Sequence of chain 1.B:
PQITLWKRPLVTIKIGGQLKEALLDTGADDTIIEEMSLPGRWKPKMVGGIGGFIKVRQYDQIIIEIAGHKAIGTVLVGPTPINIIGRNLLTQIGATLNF

Binding-site contacts:
Ligand atom CA3 contacts residue GLY48 of chain 1.B at 3.3 Å.
Ligand atom CW contacts residue ASP25 of chain 1.B at 3.4 Å.
Ligand atom CB2 contacts residue ASP25 of chain 1.B at 3.2 Å.
Ligand atom OE1 contacts residue VAL47 of chain 1.B at 3.3 Å.
Ligand atom CG contacts residue ILE84 of chain 1.B at 3.4 Å (hydrophobic).
Ligand atom CG2 contacts residue ASP29 of chain 1.A at 3.3 Å.
Ligand atom O3 contacts residue GLY49 of chain 1.B at 3.2 Å.
Ligand atom O4 contacts residue ALA28 of chain 1.B at 3.5 Å.
Ligand atom OA contacts residue ASP25 of chain 1.A at 2.6 Å (salt-bridge).
Ligand atom CZ contacts residue ASP25 of chain 1.A at 3.2 Å.
Ligand atom CH3 contacts residue GLY48 of chain 1.A at 3.5 Å.
Ligand atom NE2 contacts residue ASP29 of chain 1.B at 3.1 Å (salt-bridge).
Ligand atom OA contacts residue ASP25 of chain 1.B at 2.6 Å (salt-bridge).
Ligand atom O4 contacts residue GLY27 of chain 1.B at 3.4 Å (h-bond).
Ligand atom O1 contacts residue GLY27 of chain 1.A at 3.5 Å (h-bond).
Ligand atom O4 contacts residue ASP29 of chain 1.B at 2.8 Å (salt-bridge).
Ligand atom N3 contacts residue GLY27 of chain 1.A at 3.0 Å (h-bond).
Ligand atom NE5 contacts residue GLY48 of chain 1.B at 3.1 Å (h-bond).
Ligand atom NH1 contacts residue GLY48 of chain 1.B at 3.5 Å.
Ligand atom O1 contacts residue ASP29 of chain 1.A at 2.9 Å (salt-bridge).
Ligand atom NH1 contacts residue PRO81 of chain 1.A at 3.5 Å.
Ligand atom CJ contacts residue GLY27 of chain 1.B at 3.4 Å.
Ligand atom CB contacts residue ASP29 of chain 1.A at 3.1 Å.
Ligand atom NH1 contacts residue GLY49 of chain 1.B at 2.7 Å (h-bond).
Ligand atom OB contacts residue ASP25 of chain 1.B at 2.8 Å (salt-bridge).
Ligand atom CB2 contacts residue GLY27 of chain 1.A at 3.1 Å.
Ligand atom O5 contacts residue ASP29 of chain 1.B at 3.2 Å (salt-bridge).
Ligand atom OE1 contacts residue ASP30 of chain 1.B at 2.9 Å (salt-bridge).
Ligand atom N4 contacts residue GLY27 of chain 1.B at 2.9 Å (h-bond).
Ligand atom N2 contacts residue GLY48 of chain 1.A at 2.9 Å (h-bond).
Ligand atom N6 contacts residue VAL47 of chain 1.B at 3.1 Å.
Ligand atom N6 contacts residue GLY48 of chain 1.B at 2.8 Å (h-bond).
Ligand atom N1 contacts residue GLY48 of chain 1.A at 2.9 Å (h-bond).
Ligand atom NE2 contacts residue ASP30 of chain 1.B at 2.7 Å (salt-bridge).
Ligand atom NE2 contacts residue ALA28 of chain 1.B at 3.5 Å.
Ligand atom N5 contacts residue GLY48 of chain 1.B at 2.8 Å (h-bond).
Ligand atom CW contacts residue ASP25 of chain 1.A at 3.5 Å.
Ligand atom O2 contacts residue GLY49 of chain 1.A at 3.3 Å.
Ligand atom CB4 contacts residue ARG8 of chain 1.A at 3.4 Å.
Ligand atom CA4 contacts residue ASP29 of chain 1.B at 3.2 Å.

This small molecule binds to this protein.
Small molecule (SMILES): [H]/N=C(\N)NCCC[C@H](NC(=O)[C@H](CCC(N)=O)NC(=O)[C@H](CCCC)CC(O)(O)[C@H](CCCC)NC(=O)[C@@H](NC(=O)[C@@H](NC(C)=O)[C@@H](C)O)[C@@H](C)CC)C(N)=O

Sequence of chain 1.A:
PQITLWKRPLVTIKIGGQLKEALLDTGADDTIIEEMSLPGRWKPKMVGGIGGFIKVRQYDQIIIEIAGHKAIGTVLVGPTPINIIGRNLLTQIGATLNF